Sequence of chain 15.A:
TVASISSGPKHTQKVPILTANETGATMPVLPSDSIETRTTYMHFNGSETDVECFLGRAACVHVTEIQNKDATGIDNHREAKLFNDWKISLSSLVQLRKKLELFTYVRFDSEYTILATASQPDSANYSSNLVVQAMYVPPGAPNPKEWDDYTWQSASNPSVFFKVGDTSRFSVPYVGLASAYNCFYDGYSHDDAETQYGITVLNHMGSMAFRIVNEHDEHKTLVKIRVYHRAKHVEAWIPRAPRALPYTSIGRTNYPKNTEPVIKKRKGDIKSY

A small-molecule ligand and the protein it binds are described below.
Small molecule (SMILES): Cc1cc(CCCCCCCOc2ccc(C3=N[C@@H](C)CO3)cc2)on1

Sequence of chain 15.C:
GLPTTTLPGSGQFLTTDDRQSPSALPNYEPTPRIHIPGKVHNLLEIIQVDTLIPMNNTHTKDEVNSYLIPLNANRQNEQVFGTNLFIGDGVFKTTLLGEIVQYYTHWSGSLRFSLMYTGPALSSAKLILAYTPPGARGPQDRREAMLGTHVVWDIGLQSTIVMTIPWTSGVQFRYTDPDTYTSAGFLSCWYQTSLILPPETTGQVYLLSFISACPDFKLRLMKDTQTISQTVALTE

Binding-site contacts:
Ligand atom O1B contacts residue TYR128 of chain 15.A at 3.9 Å.
Ligand atom C31 contacts residue VAL176 of chain 15.A at 3.3 Å (hydrophobic).
Ligand atom C5 contacts residue PHE186 of chain 15.A at 3.5 Å (hydrophobic).
Ligand atom C3C contacts residue TYR128 of chain 15.A at 3.9 Å (hydrophobic).
Ligand atom C6C contacts residue MET221 of chain 15.A at 3.7 Å (hydrophobic).
Ligand atom C4C contacts residue ILE104 of chain 15.A at 3.7 Å (hydrophobic).
Ligand atom C5C contacts residue TYR128 of chain 15.A at 3.5 Å (hydrophobic).
Ligand atom C4 contacts residue TYR152 of chain 15.A at 3.9 Å (hydrophobic).
Ligand atom C2C contacts residue VAL188 of chain 15.A at 3.2 Å (hydrophobic).
Ligand atom O1 contacts residue PHE186 of chain 15.A at 3.5 Å.
Ligand atom N2 contacts residue PRO174 of chain 15.A at 3.9 Å.
Ligand atom C4C contacts residue TYR152 of chain 15.A at 3.8 Å (hydrophobic).
Ligand atom C2B contacts residue MET221 of chain 15.A at 3.6 Å (hydrophobic).
Ligand atom O1 contacts residue TYR152 of chain 15.A at 3.9 Å.
Ligand atom O1 contacts residue ALA24 of chain 15.C at 3.6 Å.
Ligand atom C1C contacts residue TYR152 of chain 15.A at 4.0 Å (hydrophobic).
Ligand atom C7C contacts residue TYR197 of chain 15.A at 3.8 Å (hydrophobic).
Ligand atom C5B contacts residue TYR197 of chain 15.A at 3.7 Å (hydrophobic).
Ligand atom CM1 contacts residue SER107 of chain 15.A at 3.6 Å.
Ligand atom C31 contacts residue SER175 of chain 15.A at 3.6 Å.
Ligand atom C5C contacts residue ILE104 of chain 15.A at 3.5 Å (hydrophobic).
Ligand atom C31 contacts residue ALA150 of chain 15.A at 3.5 Å (hydrophobic).
Ligand atom O1 contacts residue VAL188 of chain 15.A at 3.8 Å.
Ligand atom O1B contacts residue MET221 of chain 15.A at 3.4 Å.
Ligand atom C31 contacts residue PRO174 of chain 15.A at 3.4 Å (hydrophobic).
Ligand atom C6B contacts residue TYR197 of chain 15.A at 3.6 Å (hydrophobic).
Ligand atom C4 contacts residue PHE186 of chain 15.A at 3.6 Å (hydrophobic).
Ligand atom C3C contacts residue VAL188 of chain 15.A at 3.3 Å (hydrophobic).
Ligand atom C6C contacts residue VAL191 of chain 15.A at 3.2 Å (hydrophobic).
Ligand atom O1B contacts residue ILE104 of chain 15.A at 3.8 Å.
Ligand atom C7C contacts residue TYR128 of chain 15.A at 3.6 Å (hydrophobic).
Ligand atom N2 contacts residue ALA24 of chain 15.C at 3.4 Å.
Ligand atom N2 contacts residue PHE186 of chain 15.A at 3.7 Å.
Ligand atom C3B contacts residue MET221 of chain 15.A at 4.0 Å (hydrophobic).
Ligand atom C3 contacts residue PHE186 of chain 15.A at 3.8 Å (hydrophobic).
Ligand atom C5B contacts residue LEU106 of chain 15.A at 3.7 Å (hydrophobic).
Ligand atom C1B contacts residue MET221 of chain 15.A at 4.0 Å (hydrophobic).
Ligand atom C5 contacts residue TYR152 of chain 15.A at 3.8 Å (hydrophobic).
Ligand atom C4 contacts residue MET224 of chain 15.A at 3.8 Å (hydrophobic).
Ligand atom C3 contacts residue PRO174 of chain 15.A at 3.8 Å (hydrophobic).